This small molecule binds to this protein.
Small molecule (SMILES): CC(=O)N[C@@H]1[C@@H](O)[C@H](O)[C@@H](CO)O[C@H]1O

Binding-site contacts:
Ligand atom C4 contacts residue ASN490 of chain 1.C at 4.2 Å.
Ligand atom C1 contacts residue ASN490 of chain 1.C at 1.4 Å.
Ligand atom C5 contacts residue ASN490 of chain 1.C at 3.7 Å.
Ligand atom N2 contacts residue ASN490 of chain 1.C at 2.7 Å (h-bond).
Ligand atom C8 contacts residue SER483 of chain 1.C at 3.5 Å.
Ligand atom O7 contacts residue ASN490 of chain 1.C at 3.7 Å.
Ligand atom C2 contacts residue ASN490 of chain 1.C at 2.3 Å.
Ligand atom C8 contacts residue ASN486 of chain 1.C at 3.7 Å.
Ligand atom C7 contacts residue GLU487 of chain 1.C at 4.4 Å.
Ligand atom O5 contacts residue ASN490 of chain 1.C at 2.5 Å (h-bond).
Ligand atom C7 contacts residue ASN486 of chain 1.C at 4.1 Å.
Ligand atom C8 contacts residue GLU487 of chain 1.C at 3.6 Å.
Ligand atom C7 contacts residue ASN490 of chain 1.C at 3.4 Å.
Ligand atom O7 contacts residue ASN486 of chain 1.C at 3.7 Å.
Ligand atom C3 contacts residue ASN490 of chain 1.C at 3.7 Å.

Sequence of chain 1.C:
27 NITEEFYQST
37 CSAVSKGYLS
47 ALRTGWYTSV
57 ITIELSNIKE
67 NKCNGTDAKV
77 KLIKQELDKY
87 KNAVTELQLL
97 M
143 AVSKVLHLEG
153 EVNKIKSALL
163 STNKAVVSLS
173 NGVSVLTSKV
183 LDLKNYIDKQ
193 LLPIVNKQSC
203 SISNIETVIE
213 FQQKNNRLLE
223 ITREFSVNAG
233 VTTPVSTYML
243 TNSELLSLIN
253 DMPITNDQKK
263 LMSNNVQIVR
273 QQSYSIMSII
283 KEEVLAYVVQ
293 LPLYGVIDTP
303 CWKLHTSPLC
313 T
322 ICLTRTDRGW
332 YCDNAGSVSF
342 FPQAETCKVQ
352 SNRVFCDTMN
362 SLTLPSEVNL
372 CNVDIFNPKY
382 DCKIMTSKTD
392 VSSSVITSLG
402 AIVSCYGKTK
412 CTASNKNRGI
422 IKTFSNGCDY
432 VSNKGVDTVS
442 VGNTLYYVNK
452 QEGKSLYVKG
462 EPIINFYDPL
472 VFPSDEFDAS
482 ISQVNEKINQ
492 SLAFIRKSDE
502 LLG